Sequence of chain 1.C:
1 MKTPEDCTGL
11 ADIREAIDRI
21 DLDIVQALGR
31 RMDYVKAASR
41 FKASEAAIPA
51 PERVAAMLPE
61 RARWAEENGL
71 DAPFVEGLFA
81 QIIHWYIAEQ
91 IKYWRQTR

Sequence of chain 1.D:
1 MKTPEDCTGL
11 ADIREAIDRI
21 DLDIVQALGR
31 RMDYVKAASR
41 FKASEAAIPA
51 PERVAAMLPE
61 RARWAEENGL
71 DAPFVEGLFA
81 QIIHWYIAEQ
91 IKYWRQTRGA

A small-molecule ligand and the protein it binds are described below.
Small molecule (SMILES): CC(=O)C(=O)O

Binding-site contacts:
Ligand atom C contacts residue LEU10 of chain 1.C at 4.2 Å (hydrophobic).
Ligand atom O contacts residue PYR1 of chain 1.K at 3.4 Å (h-bond).
Ligand atom OXT contacts residue LYS42 of chain 1.D at 2.9 Å (salt-bridge).
Ligand atom CA contacts residue LYS42 of chain 1.D at 4.0 Å.
Ligand atom CB contacts residue GLN90 of chain 1.D at 4.1 Å.
Ligand atom C contacts residue ARG53 of chain 1.D at 4.4 Å.
Ligand atom O3 contacts residue ALA38 of chain 1.D at 3.8 Å.
Ligand atom O contacts residue ARG14 of chain 1.C at 2.8 Å (salt-bridge).
Ligand atom C contacts residue PYR1 of chain 1.K at 3.5 Å.
Ligand atom CB contacts residue VAL35 of chain 1.D at 4.2 Å (hydrophobic).
Ligand atom OXT contacts residue LEU10 of chain 1.C at 4.1 Å.
Ligand atom O3 contacts residue LYS42 of chain 1.D at 3.0 Å.
Ligand atom CB contacts residue PYR1 of chain 1.K at 3.7 Å.
Ligand atom CB contacts residue ILE17 of chain 1.C at 3.8 Å (hydrophobic).
Ligand atom C contacts residue LYS42 of chain 1.D at 3.9 Å.
Ligand atom CA contacts residue ALA38 of chain 1.D at 3.9 Å (hydrophobic).
Ligand atom CA contacts residue GLN90 of chain 1.D at 3.8 Å.
Ligand atom O contacts residue ARG53 of chain 1.D at 3.8 Å.
Ligand atom CA contacts residue LEU10 of chain 1.C at 4.2 Å (hydrophobic).
Ligand atom O3 contacts residue PYR1 of chain 1.K at 4.3 Å.
Ligand atom CB contacts residue ALA38 of chain 1.D at 3.6 Å (hydrophobic).
Ligand atom CB contacts residue ILE13 of chain 1.C at 3.8 Å (hydrophobic).
Ligand atom O3 contacts residue LEU10 of chain 1.C at 4.1 Å.
Ligand atom OXT contacts residue ARG14 of chain 1.C at 2.6 Å (salt-bridge).
Ligand atom C contacts residue ARG14 of chain 1.C at 3.4 Å.
Ligand atom OXT contacts residue ALA50 of chain 1.D at 4.0 Å.
Ligand atom OXT contacts residue ARG53 of chain 1.D at 4.3 Å.
Ligand atom CA contacts residue PYR1 of chain 1.K at 3.6 Å.
Ligand atom OXT contacts residue PYR1 of chain 1.K at 4.2 Å.
Ligand atom O3 contacts residue GLN90 of chain 1.D at 2.8 Å (h-bond).